A protein and the small-molecule ligand that binds it are described below.
Small molecule (SMILES): C[C@@H]1O[C@@H](O)[C@H](O)[C@H](O)[C@H]1O

Binding-site contacts:
Ligand atom C6 contacts residue ARG65 of chain 1.A at 3.9 Å.
Ligand atom O3 contacts residue GLY58 of chain 1.B at 4.2 Å.
Ligand atom O4 contacts residue ASP291 of chain 1.B at 4.2 Å.
Ligand atom O4 contacts residue SER329 of chain 1.B at 3.3 Å.
Ligand atom C1 contacts residue GLY62 of chain 1.B at 4.4 Å.
Ligand atom O3 contacts residue SER329 of chain 1.B at 3.7 Å.
Ligand atom O3 contacts residue GLN328 of chain 1.B at 3.3 Å (h-bond).
Ligand atom C4 contacts residue TRP57 of chain 1.B at 4.2 Å (hydrophobic).
Ligand atom C3 contacts residue SER329 of chain 1.B at 3.4 Å.
Ligand atom C2 contacts residue GLY62 of chain 1.B at 4.0 Å.
Ligand atom O4 contacts residue GLN328 of chain 1.B at 3.7 Å.
Ligand atom O4 contacts residue ARG65 of chain 1.A at 4.1 Å.
Ligand atom O1 contacts residue SER329 of chain 1.B at 4.1 Å.
Ligand atom C4 contacts residue GLN328 of chain 1.B at 4.5 Å.
Ligand atom O1 contacts residue GLY62 of chain 1.B at 3.7 Å.
Ligand atom O3 contacts residue GLY62 of chain 1.B at 4.5 Å.
Ligand atom C2 contacts residue SER329 of chain 1.B at 4.5 Å.
Ligand atom C5 contacts residue SER329 of chain 1.B at 4.4 Å.
Ligand atom C1 contacts residue GLY63 of chain 1.B at 4.5 Å.
Ligand atom O1 contacts residue GLY63 of chain 1.B at 3.2 Å (h-bond).
Ligand atom O4 contacts residue TRP57 of chain 1.B at 4.4 Å.
Ligand atom O3 contacts residue TRP57 of chain 1.B at 3.0 Å (h-bond).
Ligand atom C3 contacts residue GLN328 of chain 1.B at 4.3 Å.
Ligand atom C4 contacts residue SER329 of chain 1.B at 4.0 Å.
Ligand atom O2 contacts residue TRP57 of chain 1.B at 3.2 Å (h-bond).
Ligand atom C2 contacts residue TRP57 of chain 1.B at 3.9 Å (hydrophobic).
Ligand atom C5 contacts residue ARG65 of chain 1.A at 4.2 Å.
Ligand atom C6 contacts residue PHE66 of chain 1.A at 3.5 Å (hydrophobic).
Ligand atom C3 contacts residue GLY62 of chain 1.B at 4.1 Å.
Ligand atom C3 contacts residue TRP57 of chain 1.B at 4.0 Å (hydrophobic).

Sequence of chain 1.A:
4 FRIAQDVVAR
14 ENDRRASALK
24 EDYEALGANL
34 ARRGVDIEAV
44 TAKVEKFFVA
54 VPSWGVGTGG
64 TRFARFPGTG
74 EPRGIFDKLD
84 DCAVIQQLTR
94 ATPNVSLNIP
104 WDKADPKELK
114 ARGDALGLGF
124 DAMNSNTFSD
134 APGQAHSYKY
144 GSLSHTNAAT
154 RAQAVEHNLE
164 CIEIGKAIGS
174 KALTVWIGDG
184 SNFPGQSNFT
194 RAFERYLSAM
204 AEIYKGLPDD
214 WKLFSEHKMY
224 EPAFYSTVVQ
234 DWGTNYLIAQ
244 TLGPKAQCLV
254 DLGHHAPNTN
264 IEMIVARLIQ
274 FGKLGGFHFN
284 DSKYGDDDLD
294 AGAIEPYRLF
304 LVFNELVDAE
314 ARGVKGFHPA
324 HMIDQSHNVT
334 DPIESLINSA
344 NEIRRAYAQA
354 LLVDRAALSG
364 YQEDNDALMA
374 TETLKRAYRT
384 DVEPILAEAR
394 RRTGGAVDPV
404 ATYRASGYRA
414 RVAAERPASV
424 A

Sequence of chain 1.B:
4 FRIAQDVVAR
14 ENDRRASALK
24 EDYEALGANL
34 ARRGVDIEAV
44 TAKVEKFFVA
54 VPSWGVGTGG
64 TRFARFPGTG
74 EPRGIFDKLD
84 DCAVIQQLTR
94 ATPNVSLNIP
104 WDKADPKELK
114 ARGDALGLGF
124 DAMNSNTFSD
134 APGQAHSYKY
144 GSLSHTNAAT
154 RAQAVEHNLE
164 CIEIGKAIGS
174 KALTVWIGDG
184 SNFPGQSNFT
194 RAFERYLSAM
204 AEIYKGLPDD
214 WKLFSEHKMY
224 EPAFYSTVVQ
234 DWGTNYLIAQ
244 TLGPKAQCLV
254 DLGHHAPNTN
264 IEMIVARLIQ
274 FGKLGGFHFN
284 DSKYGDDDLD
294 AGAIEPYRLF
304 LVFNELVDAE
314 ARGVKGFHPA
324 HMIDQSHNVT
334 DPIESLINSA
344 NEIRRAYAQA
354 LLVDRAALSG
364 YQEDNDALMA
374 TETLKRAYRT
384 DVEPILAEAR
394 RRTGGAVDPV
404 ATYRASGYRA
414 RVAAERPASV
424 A